Binding-site contacts:
Ligand atom C8 contacts residue TYR192 of chain 1.A at 3.8 Å (hydrophobic).
Ligand atom N contacts residue TYR192 of chain 1.A at 3.7 Å.
Ligand atom N15 contacts residue TYR245 of chain 1.A at 4.1 Å.
Ligand atom C2 contacts residue ASP139 of chain 1.A at 4.2 Å.
Ligand atom O25 contacts residue TYR245 of chain 1.A at 2.7 Å (h-bond).
Ligand atom C20 contacts residue ARG248 of chain 1.A at 4.2 Å.
Ligand atom C18 contacts residue FLC1 of chain 1.C at 3.8 Å.
Ligand atom C22 contacts residue PHE249 of chain 1.A at 3.5 Å (hydrophobic).
Ligand atom C19 contacts residue VAL109 of chain 1.A at 4.2 Å (hydrophobic).
Ligand atom C22 contacts residue PHE257 of chain 1.A at 4.0 Å (hydrophobic).
Ligand atom C16 contacts residue TYR245 of chain 1.A at 3.8 Å (hydrophobic).
Ligand atom C19 contacts residue TYR245 of chain 1.A at 3.2 Å (hydrophobic).
Ligand atom C22 contacts residue TYR245 of chain 1.A at 3.7 Å (hydrophobic).
Ligand atom C24 contacts residue TYR267 of chain 1.A at 4.2 Å (hydrophobic).
Ligand atom C18 contacts residue VAL109 of chain 1.A at 4.1 Å (hydrophobic).
Ligand atom C20 contacts residue TYR245 of chain 1.A at 3.8 Å (hydrophobic).
Ligand atom C18 contacts residue ARG248 of chain 1.A at 3.0 Å.
Ligand atom O25 contacts residue ASN287 of chain 1.A at 2.5 Å (h-bond).
Ligand atom C16 contacts residue VAL109 of chain 1.A at 3.7 Å (hydrophobic).
Ligand atom C20 contacts residue MET252 of chain 1.A at 4.2 Å (hydrophobic).
Ligand atom C3 contacts residue ASN287 of chain 1.A at 4.2 Å.
Ligand atom C4 contacts residue HIS189 of chain 1.A at 3.5 Å.
Ligand atom C9 contacts residue TYR245 of chain 1.A at 3.9 Å (hydrophobic).
Ligand atom C contacts residue TYR245 of chain 1.A at 3.3 Å (hydrophobic).
Ligand atom O5' contacts residue TYR187 of chain 1.A at 4.0 Å.
Ligand atom C24 contacts residue ILE282 of chain 1.A at 3.8 Å (hydrophobic).
Ligand atom C21 contacts residue MET252 of chain 1.A at 4.2 Å (hydrophobic).
Ligand atom C6 contacts residue LYS157 of chain 1.A at 3.8 Å.
Ligand atom O25 contacts residue ILE282 of chain 1.A at 3.9 Å.
Ligand atom C19 contacts residue ARG248 of chain 1.A at 3.5 Å.
Ligand atom O2 contacts residue ASP139 of chain 1.A at 3.4 Å (salt-bridge).
Ligand atom O2 contacts residue TYR163 of chain 1.A at 4.2 Å.
Ligand atom C3 contacts residue VAL109 of chain 1.A at 3.7 Å (hydrophobic).
Ligand atom O5' contacts residue TYR192 of chain 1.A at 3.7 Å.
Ligand atom C9 contacts residue ILE282 of chain 1.A at 3.6 Å (hydrophobic).
Ligand atom C23 contacts residue PHE257 of chain 1.A at 4.0 Å (hydrophobic).
Ligand atom C contacts residue ASN287 of chain 1.A at 3.6 Å.
Ligand atom O6' contacts residue LYS157 of chain 1.A at 3.1 Å (salt-bridge).
Ligand atom C5 contacts residue LYS157 of chain 1.A at 4.0 Å.
Ligand atom O6' contacts residue ASN287 of chain 1.A at 3.4 Å (h-bond).

This small molecule binds to this protein.
Small molecule (SMILES): CCCCCCCCCNC(=O)CCNC(=O)[C@@H](O)C(C)(C)CO

Sequence of chain 1.A:
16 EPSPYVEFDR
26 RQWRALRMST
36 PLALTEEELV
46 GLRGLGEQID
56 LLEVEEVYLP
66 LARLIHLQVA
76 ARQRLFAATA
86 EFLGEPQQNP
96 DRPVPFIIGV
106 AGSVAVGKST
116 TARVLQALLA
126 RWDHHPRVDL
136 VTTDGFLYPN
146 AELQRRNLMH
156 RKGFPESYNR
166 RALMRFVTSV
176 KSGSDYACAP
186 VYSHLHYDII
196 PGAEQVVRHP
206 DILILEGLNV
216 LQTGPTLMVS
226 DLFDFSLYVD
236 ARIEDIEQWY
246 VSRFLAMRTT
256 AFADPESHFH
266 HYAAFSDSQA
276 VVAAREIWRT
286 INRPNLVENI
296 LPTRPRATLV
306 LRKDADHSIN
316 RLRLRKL